Sequence of chain 1.A:
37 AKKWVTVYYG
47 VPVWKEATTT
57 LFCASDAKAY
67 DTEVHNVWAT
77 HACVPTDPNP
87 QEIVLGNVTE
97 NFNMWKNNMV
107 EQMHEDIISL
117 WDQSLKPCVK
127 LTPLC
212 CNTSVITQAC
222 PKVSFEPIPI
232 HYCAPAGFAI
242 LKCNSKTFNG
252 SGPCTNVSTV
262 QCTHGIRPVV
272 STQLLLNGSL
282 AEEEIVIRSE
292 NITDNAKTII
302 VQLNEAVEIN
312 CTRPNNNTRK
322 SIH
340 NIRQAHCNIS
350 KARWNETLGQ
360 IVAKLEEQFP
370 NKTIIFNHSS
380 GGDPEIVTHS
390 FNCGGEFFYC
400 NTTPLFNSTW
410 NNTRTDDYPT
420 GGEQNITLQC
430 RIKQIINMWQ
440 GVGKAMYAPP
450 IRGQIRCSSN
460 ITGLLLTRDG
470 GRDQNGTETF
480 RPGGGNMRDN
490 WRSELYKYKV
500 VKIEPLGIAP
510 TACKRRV

Binding-site contacts:
Ligand atom C4 contacts residue SER457 of chain 1.A at 3.8 Å.
Ligand atom O7 contacts residue PRO228 of chain 1.A at 3.9 Å.
Ligand atom N2 contacts residue ASN278 of chain 1.A at 2.9 Å (h-bond).
Ligand atom C1 contacts residue NAG1 of chain 1.SA at 3.7 Å.
Ligand atom C8 contacts residue VAL270 of chain 1.A at 3.6 Å (hydrophobic).
Ligand atom O7 contacts residue SER457 of chain 1.A at 3.5 Å.
Ligand atom C3 contacts residue ASN278 of chain 1.A at 3.7 Å.
Ligand atom C8 contacts residue LEU277 of chain 1.A at 3.6 Å (hydrophobic).
Ligand atom O6 contacts residue ILE450 of chain 1.A at 3.9 Å.
Ligand atom N2 contacts residue SER458 of chain 1.A at 3.0 Å (h-bond).
Ligand atom C2 contacts residue ASN278 of chain 1.A at 2.4 Å.
Ligand atom O4 contacts residue SER457 of chain 1.A at 3.8 Å.
Ligand atom C1 contacts residue ASN278 of chain 1.A at 1.4 Å.
Ligand atom C5 contacts residue NAG1 of chain 1.SA at 3.8 Å.
Ligand atom O4 contacts residue GLU227 of chain 1.A at 4.0 Å.
Ligand atom C6 contacts residue GLN453 of chain 1.A at 3.9 Å.
Ligand atom O4 contacts residue SER225 of chain 1.A at 3.6 Å.
Ligand atom O4 contacts residue GLY452 of chain 1.A at 3.4 Å.
Ligand atom O5 contacts residue NAG1 of chain 1.SA at 3.5 Å.
Ligand atom O5 contacts residue ASN278 of chain 1.A at 2.4 Å (h-bond).
Ligand atom C3 contacts residue SER458 of chain 1.A at 3.9 Å.
Ligand atom C1 contacts residue SER457 of chain 1.A at 3.6 Å.
Ligand atom C1 contacts residue GLU227 of chain 1.A at 3.8 Å.
Ligand atom O6 contacts residue GLN453 of chain 1.A at 2.6 Å (h-bond).
Ligand atom C5 contacts residue ASN278 of chain 1.A at 3.7 Å.
Ligand atom O6 contacts residue GLY393 of chain 1.A at 3.3 Å.
Ligand atom O6 contacts residue GLY452 of chain 1.A at 3.4 Å.
Ligand atom C8 contacts residue SER458 of chain 1.A at 3.6 Å.
Ligand atom O5 contacts residue ARG268 of chain 1.A at 3.7 Å.
Ligand atom C3 contacts residue GLU227 of chain 1.A at 4.0 Å.
Ligand atom O6 contacts residue VAL224 of chain 1.A at 4.0 Å.
Ligand atom O6 contacts residue NAG1 of chain 1.SA at 4.0 Å.
Ligand atom C7 contacts residue ASN278 of chain 1.A at 3.8 Å.
Ligand atom C7 contacts residue SER458 of chain 1.A at 3.7 Å.
Ligand atom C5 contacts residue GLU227 of chain 1.A at 4.0 Å.
Ligand atom C2 contacts residue SER458 of chain 1.A at 3.9 Å.
Ligand atom C3 contacts residue SER457 of chain 1.A at 3.5 Å.
Ligand atom O5 contacts residue SER457 of chain 1.A at 4.0 Å.
Ligand atom O4 contacts residue ILE450 of chain 1.A at 3.3 Å.
Ligand atom C5 contacts residue SER457 of chain 1.A at 3.4 Å.

This protein binds this small molecule.
Small molecule (SMILES): CC(=O)N[C@H]1[C@H](O[C@H]2[C@H](O)[C@@H](NC(C)=O)CO[C@@H]2CO)O[C@H](CO)[C@@H](O[C@@H]2O[C@H](CO)[C@@H](O)[C@H](O[C@H]3O[C@H](CO)[C@@H](O)[C@H](O)[C@@H]3O[C@H]3O[C@H](CO)[C@@H](O)[C@H](O)[C@@H]3O)[C@@H]2O)[C@@H]1O